Sequence of chain 49.Q:
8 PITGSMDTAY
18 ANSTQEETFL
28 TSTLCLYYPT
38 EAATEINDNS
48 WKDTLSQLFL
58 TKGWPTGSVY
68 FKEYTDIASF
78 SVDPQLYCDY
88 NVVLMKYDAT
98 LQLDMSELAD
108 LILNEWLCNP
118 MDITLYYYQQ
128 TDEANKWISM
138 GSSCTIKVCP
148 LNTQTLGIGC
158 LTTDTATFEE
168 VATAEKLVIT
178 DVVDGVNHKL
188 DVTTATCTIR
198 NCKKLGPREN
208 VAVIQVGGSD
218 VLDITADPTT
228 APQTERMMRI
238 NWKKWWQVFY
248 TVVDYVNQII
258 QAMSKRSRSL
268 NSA

The small molecule below binds the protein below.
Small molecule (SMILES): CC(=O)N[C@H]1[C@H](O[C@H]2[C@H](O)[C@@H](NC(C)=O)CO[C@@H]2CO)O[C@H](CO)[C@@H](O)[C@@H]1O

Binding-site contacts:
Ligand atom O5 contacts residue ASN19 of chain 49.Q at 2.1 Å (h-bond).
Ligand atom C3 contacts residue ASN19 of chain 49.Q at 4.4 Å.
Ligand atom O6 contacts residue ASN19 of chain 49.Q at 4.3 Å.
Ligand atom N2 contacts residue ASN19 of chain 49.Q at 4.1 Å.
Ligand atom C5 contacts residue ASN19 of chain 49.Q at 3.3 Å.
Ligand atom C1 contacts residue ASN19 of chain 49.Q at 1.9 Å.
Ligand atom C2 contacts residue ASN19 of chain 49.Q at 3.4 Å.
Ligand atom C6 contacts residue ASN19 of chain 49.Q at 4.0 Å.
Ligand atom C8 contacts residue TYR17 of chain 49.Q at 4.3 Å (hydrophobic).
Ligand atom C4 contacts residue ASN19 of chain 49.Q at 4.5 Å.